Binding-site contacts:
Ligand atom C2 contacts residue ASN65 of chain 3.A at 2.3 Å.
Ligand atom C5 contacts residue TRP357 of chain 3.A at 3.7 Å (hydrophobic).
Ligand atom C5 contacts residue ASN65 of chain 3.A at 3.6 Å.
Ligand atom C3 contacts residue TRP357 of chain 3.A at 3.6 Å (hydrophobic).
Ligand atom C8 contacts residue TRP357 of chain 3.A at 3.4 Å (hydrophobic).
Ligand atom C2 contacts residue TRP357 of chain 3.A at 3.9 Å (hydrophobic).
Ligand atom O3 contacts residue TRP357 of chain 3.A at 4.1 Å.
Ligand atom O4 contacts residue TRP357 of chain 3.A at 4.2 Å.
Ligand atom C1 contacts residue TRP357 of chain 3.A at 3.6 Å (hydrophobic).
Ligand atom C7 contacts residue TRP357 of chain 3.A at 3.8 Å (hydrophobic).
Ligand atom O5 contacts residue TRP357 of chain 3.A at 4.1 Å.
Ligand atom O7 contacts residue ASN65 of chain 3.A at 3.1 Å (h-bond).
Ligand atom C4 contacts residue TRP357 of chain 3.A at 4.2 Å (hydrophobic).
Ligand atom C6 contacts residue TRP357 of chain 3.A at 4.4 Å (hydrophobic).
Ligand atom N2 contacts residue ASN65 of chain 3.A at 2.9 Å (h-bond).
Ligand atom C4 contacts residue ASN65 of chain 3.A at 4.1 Å.
Ligand atom O5 contacts residue ASN65 of chain 3.A at 2.4 Å (h-bond).
Ligand atom C8 contacts residue ASN65 of chain 3.A at 4.4 Å.
Ligand atom C3 contacts residue ASN65 of chain 3.A at 3.7 Å.
Ligand atom N2 contacts residue TRP357 of chain 3.A at 3.1 Å (h-bond).
Ligand atom C7 contacts residue ASN65 of chain 3.A at 3.2 Å.
Ligand atom C1 contacts residue ASN65 of chain 3.A at 1.4 Å.

This protein binds this small molecule.
Small molecule (SMILES): CC(=O)N[C@@H]1[C@@H](O)[C@H](O)[C@@H](CO)O[C@H]1O

Sequence of chain 3.A:
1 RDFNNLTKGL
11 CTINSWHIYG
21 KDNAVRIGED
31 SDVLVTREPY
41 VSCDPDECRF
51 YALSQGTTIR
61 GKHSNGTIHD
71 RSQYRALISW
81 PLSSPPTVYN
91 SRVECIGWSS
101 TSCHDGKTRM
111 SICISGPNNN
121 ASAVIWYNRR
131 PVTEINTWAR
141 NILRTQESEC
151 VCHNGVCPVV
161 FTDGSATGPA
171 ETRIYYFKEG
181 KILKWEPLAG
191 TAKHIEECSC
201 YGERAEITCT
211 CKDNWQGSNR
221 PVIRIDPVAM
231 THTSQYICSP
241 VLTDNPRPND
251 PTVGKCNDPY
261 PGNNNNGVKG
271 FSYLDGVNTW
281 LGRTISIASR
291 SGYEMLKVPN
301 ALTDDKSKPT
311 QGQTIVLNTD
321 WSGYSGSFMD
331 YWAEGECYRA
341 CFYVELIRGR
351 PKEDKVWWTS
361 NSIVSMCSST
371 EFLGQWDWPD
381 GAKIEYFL